Sequence of chain 1.A:
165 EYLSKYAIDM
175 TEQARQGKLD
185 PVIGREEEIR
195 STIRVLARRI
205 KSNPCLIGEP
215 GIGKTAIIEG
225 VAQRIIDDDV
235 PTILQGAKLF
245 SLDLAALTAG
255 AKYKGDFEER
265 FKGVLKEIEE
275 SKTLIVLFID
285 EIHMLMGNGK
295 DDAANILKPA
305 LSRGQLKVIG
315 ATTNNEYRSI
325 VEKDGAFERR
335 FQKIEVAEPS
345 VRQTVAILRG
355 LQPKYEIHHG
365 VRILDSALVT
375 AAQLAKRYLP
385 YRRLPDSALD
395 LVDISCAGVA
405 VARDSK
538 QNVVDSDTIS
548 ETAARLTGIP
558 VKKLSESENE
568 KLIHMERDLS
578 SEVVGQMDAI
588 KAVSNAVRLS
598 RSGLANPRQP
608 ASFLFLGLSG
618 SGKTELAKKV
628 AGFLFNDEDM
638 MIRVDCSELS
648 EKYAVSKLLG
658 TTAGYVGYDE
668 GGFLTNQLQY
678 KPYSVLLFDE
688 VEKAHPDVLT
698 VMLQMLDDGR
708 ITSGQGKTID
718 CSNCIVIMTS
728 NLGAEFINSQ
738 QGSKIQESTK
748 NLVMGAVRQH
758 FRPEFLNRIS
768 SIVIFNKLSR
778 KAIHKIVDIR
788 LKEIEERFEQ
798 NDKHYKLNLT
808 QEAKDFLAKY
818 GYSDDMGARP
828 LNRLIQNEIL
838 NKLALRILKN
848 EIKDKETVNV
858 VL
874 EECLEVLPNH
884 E

A small-molecule ligand and the protein it binds are described below.
Small molecule (SMILES): Nc1ncnc2c1ncn2[C@@H]1O[C@H](COP(=O)(O)OP(=O)(O)OP(O)(O)=S)[C@@H](O)[C@H]1O

Binding-site contacts:
Ligand atom O5' contacts residue THR219 of chain 1.A at 3.3 Å (h-bond).
Ligand atom PA contacts residue THR219 of chain 1.A at 3.7 Å.
Ligand atom N1 contacts residue ALA220 of chain 1.A at 3.6 Å.
Ligand atom C5 contacts residue ALA220 of chain 1.A at 3.8 Å (hydrophobic).
Ligand atom C6 contacts residue ALA220 of chain 1.A at 3.5 Å (hydrophobic).
Ligand atom O2A contacts residue GLY217 of chain 1.A at 2.7 Å (h-bond).
Ligand atom O2B contacts residue GLY215 of chain 1.A at 2.9 Å (h-bond).
Ligand atom N1 contacts residue ASP184 of chain 1.A at 3.5 Å.
Ligand atom C6 contacts residue LEU355 of chain 1.A at 3.9 Å (hydrophobic).
Ligand atom PA contacts residue LYS218 of chain 1.A at 3.9 Å.
Ligand atom C8 contacts residue LEU393 of chain 1.A at 3.4 Å (hydrophobic).
Ligand atom O1B contacts residue LYS218 of chain 1.A at 3.9 Å.
Ligand atom N6 contacts residue ILE187 of chain 1.A at 3.8 Å.
Ligand atom O2A contacts residue GLY215 of chain 1.A at 3.1 Å.
Ligand atom N1 contacts residue PRO185 of chain 1.A at 3.6 Å.
Ligand atom C4 contacts residue LEU355 of chain 1.A at 3.9 Å (hydrophobic).
Ligand atom C2 contacts residue ASP184 of chain 1.A at 3.5 Å.
Ligand atom N3 contacts residue ASP184 of chain 1.A at 3.7 Å.
Ligand atom O2B contacts residue PRO214 of chain 1.A at 3.8 Å.
Ligand atom N6 contacts residue PRO185 of chain 1.A at 2.9 Å (h-bond).
Ligand atom O2' contacts residue LEU393 of chain 1.A at 3.9 Å.
Ligand atom N6 contacts residue VAL186 of chain 1.A at 3.5 Å.
Ligand atom N9 contacts residue LEU393 of chain 1.A at 3.7 Å.
Ligand atom C2 contacts residue GLU223 of chain 1.A at 3.6 Å.
Ligand atom N9 contacts residue LEU355 of chain 1.A at 3.9 Å.
Ligand atom N6 contacts residue ALA220 of chain 1.A at 3.9 Å.
Ligand atom PA contacts residue GLY217 of chain 1.A at 3.5 Å.
Ligand atom O2A contacts residue ILE216 of chain 1.A at 3.0 Å (h-bond).
Ligand atom O1A contacts residue THR219 of chain 1.A at 2.8 Å (h-bond).
Ligand atom C5' contacts residue THR219 of chain 1.A at 3.2 Å.
Ligand atom O1B contacts residue THR219 of chain 1.A at 3.1 Å (h-bond).
Ligand atom C1' contacts residue LEU393 of chain 1.A at 3.6 Å (hydrophobic).
Ligand atom O4' contacts residue ASP390 of chain 1.A at 3.9 Å.
Ligand atom O3A contacts residue THR219 of chain 1.A at 3.9 Å.
Ligand atom O1A contacts residue GLY217 of chain 1.A at 3.4 Å.
Ligand atom O1A contacts residue LYS218 of chain 1.A at 2.9 Å (salt-bridge).
Ligand atom C6 contacts residue PRO185 of chain 1.A at 3.5 Å (hydrophobic).
Ligand atom S1G contacts residue LYS218 of chain 1.A at 3.7 Å.
Ligand atom N7 contacts residue ILE351 of chain 1.A at 3.4 Å.
Ligand atom C8 contacts residue ILE351 of chain 1.A at 3.9 Å (hydrophobic).